A small-molecule ligand and the protein it binds are described below.
Small molecule (SMILES): CCNC(=O)c1cc2c(-c3cc(S(=O)(=O)CC)ccc3Oc3c(C)cccc3C)cn(C)c(=O)c2[nH]1

Binding-site contacts:
Ligand atom O31 contacts residue ILE94 of chain 1.A at 3.8 Å.
Ligand atom N28 contacts residue ASN88 of chain 1.A at 2.9 Å (h-bond).
Ligand atom C19 contacts residue ASN88 of chain 1.A at 3.7 Å.
Ligand atom C25 contacts residue VAL35 of chain 1.A at 3.7 Å (hydrophobic).
Ligand atom C25 contacts residue PRO30 of chain 1.A at 3.7 Å (hydrophobic).
Ligand atom C25 contacts residue PHE31 of chain 1.A at 3.7 Å (hydrophobic).
Ligand atom C21 contacts residue TRP29 of chain 1.A at 3.6 Å (hydrophobic).
Ligand atom O31 contacts residue ASN88 of chain 1.A at 2.9 Å (h-bond).
Ligand atom N30 contacts residue ASN88 of chain 1.A at 2.9 Å (h-bond).
Ligand atom C6 contacts residue LEU40 of chain 1.A at 3.4 Å (hydrophobic).
Ligand atom C24 contacts residue GLN33 of chain 1.A at 3.2 Å.
Ligand atom O32 contacts residue LEU42 of chain 1.A at 3.8 Å.
Ligand atom C17 contacts residue ILE94 of chain 1.A at 3.8 Å (hydrophobic).
Ligand atom N29 contacts residue VAL35 of chain 1.A at 3.7 Å.
Ligand atom C17 contacts residue PRO30 of chain 1.A at 3.6 Å (hydrophobic).
Ligand atom C8 contacts residue LEU40 of chain 1.A at 3.7 Å (hydrophobic).
Ligand atom C21 contacts residue ILE94 of chain 1.A at 3.9 Å (hydrophobic).
Ligand atom N29 contacts residue ILE94 of chain 1.A at 3.6 Å.
Ligand atom C14 contacts residue LEU40 of chain 1.A at 3.7 Å (hydrophobic).
Ligand atom C10 contacts residue TRP29 of chain 1.A at 4.0 Å (hydrophobic).
Ligand atom O33 contacts residue LYS39 of chain 1.A at 3.8 Å.
Ligand atom C21 contacts residue PRO30 of chain 1.A at 3.7 Å (hydrophobic).
Ligand atom C26 contacts residue ASN88 of chain 1.A at 3.7 Å.
Ligand atom O34 contacts residue LEU40 of chain 1.A at 3.6 Å.
Ligand atom C24 contacts residue TRP29 of chain 1.A at 3.4 Å (hydrophobic).
Ligand atom C16 contacts residue ASN88 of chain 1.A at 3.7 Å.
Ligand atom O34 contacts residue ASP36 of chain 1.A at 3.4 Å (salt-bridge).
Ligand atom C19 contacts residue ILE94 of chain 1.A at 3.5 Å (hydrophobic).
Ligand atom C5 contacts residue TRP29 of chain 1.A at 3.9 Å (hydrophobic).
Ligand atom C23 contacts residue ASN88 of chain 1.A at 3.4 Å.
Ligand atom N30 contacts residue TYR87 of chain 1.A at 3.8 Å.
Ligand atom C15 contacts residue ILE94 of chain 1.A at 3.9 Å (hydrophobic).
Ligand atom O34 contacts residue LYS39 of chain 1.A at 3.9 Å.
Ligand atom C24 contacts residue PRO30 of chain 1.A at 3.9 Å (hydrophobic).
Ligand atom C5 contacts residue LEU40 of chain 1.A at 3.9 Å (hydrophobic).
Ligand atom C20 contacts residue ASN88 of chain 1.A at 3.8 Å.
Ligand atom C27 contacts residue PRO30 of chain 1.A at 3.9 Å (hydrophobic).
Ligand atom C4 contacts residue TRP29 of chain 1.A at 3.9 Å (hydrophobic).
Ligand atom C15 contacts residue ASN88 of chain 1.A at 3.9 Å.
Ligand atom C23 contacts residue LYS89 of chain 1.A at 3.6 Å.

Sequence of chain 1.A:
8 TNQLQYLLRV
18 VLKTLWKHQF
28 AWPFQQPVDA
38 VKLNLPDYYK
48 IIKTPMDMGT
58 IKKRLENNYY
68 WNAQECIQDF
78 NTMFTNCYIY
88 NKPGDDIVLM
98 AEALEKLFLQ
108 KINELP